Binding-site contacts:
Ligand atom O1B contacts residue ILE104 of chain 21.A at 3.9 Å.
Ligand atom C1B contacts residue VAL188 of chain 21.A at 3.8 Å (hydrophobic).
Ligand atom C5B contacts residue TYR128 of chain 21.A at 4.0 Å (hydrophobic).
Ligand atom N3A contacts residue PHE186 of chain 21.A at 4.0 Å.
Ligand atom C1C contacts residue MET221 of chain 21.A at 4.0 Å (hydrophobic).
Ligand atom C5A contacts residue VAL176 of chain 21.A at 3.6 Å (hydrophobic).
Ligand atom C4C contacts residue VAL191 of chain 21.A at 3.0 Å (hydrophobic).
Ligand atom C4A contacts residue PRO174 of chain 21.A at 3.1 Å (hydrophobic).
Ligand atom C2A contacts residue PHE186 of chain 21.A at 3.3 Å (hydrophobic).
Ligand atom C2B contacts residue VAL188 of chain 21.A at 3.5 Å (hydrophobic).
Ligand atom C4B contacts residue TYR152 of chain 21.A at 3.8 Å (hydrophobic).
Ligand atom C3B contacts residue VAL188 of chain 21.A at 3.8 Å (hydrophobic).
Ligand atom N3A contacts residue PRO174 of chain 21.A at 3.7 Å.
Ligand atom C5B contacts residue MET224 of chain 21.A at 3.8 Å (hydrophobic).
Ligand atom C5C contacts residue VAL188 of chain 21.A at 4.1 Å (hydrophobic).
Ligand atom C6B contacts residue ILE104 of chain 21.A at 3.6 Å (hydrophobic).
Ligand atom N2 contacts residue MET221 of chain 21.A at 3.3 Å (h-bond).
Ligand atom C4B contacts residue PHE186 of chain 21.A at 3.6 Å (hydrophobic).
Ligand atom C1B contacts residue TYR128 of chain 21.A at 3.6 Å (hydrophobic).
Ligand atom C4C contacts residue VAL188 of chain 21.A at 3.7 Å (hydrophobic).
Ligand atom C3C contacts residue TYR128 of chain 21.A at 3.4 Å (hydrophobic).
Ligand atom C5A contacts residue PHE186 of chain 21.A at 3.5 Å (hydrophobic).
Ligand atom C2C contacts residue TYR197 of chain 21.A at 3.7 Å (hydrophobic).
Ligand atom O1A contacts residue PHE186 of chain 21.A at 3.0 Å.
Ligand atom C5A contacts residue ALA150 of chain 21.A at 4.0 Å (hydrophobic).
Ligand atom C5C contacts residue VAL191 of chain 21.A at 3.8 Å (hydrophobic).
Ligand atom C2A contacts residue TYR152 of chain 21.A at 3.6 Å (hydrophobic).
Ligand atom N3A contacts residue TYR152 of chain 21.A at 3.5 Å.
Ligand atom C5B contacts residue PHE186 of chain 21.A at 3.9 Å (hydrophobic).
Ligand atom C6B contacts residue TYR128 of chain 21.A at 3.3 Å (hydrophobic).
Ligand atom C3B contacts residue TYR152 of chain 21.A at 3.7 Å (hydrophobic).
Ligand atom C4 contacts residue LEU106 of chain 21.A at 3.5 Å (hydrophobic).
Ligand atom C1C contacts residue LEU106 of chain 21.A at 4.0 Å (hydrophobic).
Ligand atom O1 contacts residue MET221 of chain 21.A at 2.5 Å (h-bond).
Ligand atom C5 contacts residue MET221 of chain 21.A at 3.6 Å (hydrophobic).
Ligand atom O1B contacts residue TYR128 of chain 21.A at 3.4 Å (h-bond).
Ligand atom C1C contacts residue TYR128 of chain 21.A at 3.9 Å (hydrophobic).
Ligand atom N3A contacts residue ALA24 of chain 21.C at 3.8 Å.
Ligand atom C1B contacts residue ILE104 of chain 21.A at 4.0 Å (hydrophobic).
Ligand atom C2C contacts residue MET221 of chain 21.A at 4.0 Å (hydrophobic).

Sequence of chain 21.C:
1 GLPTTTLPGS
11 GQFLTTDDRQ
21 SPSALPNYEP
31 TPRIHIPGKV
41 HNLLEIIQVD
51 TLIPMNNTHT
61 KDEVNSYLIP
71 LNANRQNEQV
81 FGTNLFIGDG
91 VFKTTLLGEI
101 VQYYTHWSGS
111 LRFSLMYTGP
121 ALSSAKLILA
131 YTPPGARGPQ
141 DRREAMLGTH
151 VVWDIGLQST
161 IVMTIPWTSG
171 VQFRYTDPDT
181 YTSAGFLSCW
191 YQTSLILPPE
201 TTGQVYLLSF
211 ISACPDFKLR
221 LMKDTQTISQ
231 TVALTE

Sequence of chain 21.A:
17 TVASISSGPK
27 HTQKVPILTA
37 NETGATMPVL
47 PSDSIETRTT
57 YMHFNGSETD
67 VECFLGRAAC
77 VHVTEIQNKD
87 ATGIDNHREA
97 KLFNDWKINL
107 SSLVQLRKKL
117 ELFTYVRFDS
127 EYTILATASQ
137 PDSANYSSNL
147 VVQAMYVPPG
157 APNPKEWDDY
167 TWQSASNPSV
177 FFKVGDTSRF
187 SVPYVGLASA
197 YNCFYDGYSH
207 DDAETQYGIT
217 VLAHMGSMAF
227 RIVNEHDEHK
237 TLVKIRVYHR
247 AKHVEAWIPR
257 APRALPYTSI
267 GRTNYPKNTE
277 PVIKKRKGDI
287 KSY

The protein below binds the small molecule below.
Small molecule (SMILES): Cc1cc(CCCCCOc2ccc(C3=NCCO3)cc2)on1